Binding-site contacts:
Ligand atom C7 contacts residue ASN343 of chain 1.A at 3.6 Å.
Ligand atom C8 contacts residue PHE342 of chain 1.A at 3.7 Å (hydrophobic).
Ligand atom O7 contacts residue GLY339 of chain 1.A at 3.3 Å.
Ligand atom C4 contacts residue ASN343 of chain 1.A at 4.2 Å.
Ligand atom C7 contacts residue GLY339 of chain 1.A at 3.8 Å.
Ligand atom O5 contacts residue ASN343 of chain 1.A at 2.4 Å (h-bond).
Ligand atom N2 contacts residue ASN343 of chain 1.A at 2.9 Å (h-bond).
Ligand atom C1 contacts residue ASN343 of chain 1.A at 1.4 Å.
Ligand atom C3 contacts residue ASN343 of chain 1.A at 3.8 Å.
Ligand atom C2 contacts residue ASN343 of chain 1.A at 2.5 Å.
Ligand atom O7 contacts residue ASN343 of chain 1.A at 3.8 Å.
Ligand atom C5 contacts residue ASN343 of chain 1.A at 3.7 Å.
Ligand atom C8 contacts residue PHE338 of chain 1.A at 4.0 Å (hydrophobic).
Ligand atom C8 contacts residue GLY339 of chain 1.A at 3.8 Å.

Sequence of chain 1.A:
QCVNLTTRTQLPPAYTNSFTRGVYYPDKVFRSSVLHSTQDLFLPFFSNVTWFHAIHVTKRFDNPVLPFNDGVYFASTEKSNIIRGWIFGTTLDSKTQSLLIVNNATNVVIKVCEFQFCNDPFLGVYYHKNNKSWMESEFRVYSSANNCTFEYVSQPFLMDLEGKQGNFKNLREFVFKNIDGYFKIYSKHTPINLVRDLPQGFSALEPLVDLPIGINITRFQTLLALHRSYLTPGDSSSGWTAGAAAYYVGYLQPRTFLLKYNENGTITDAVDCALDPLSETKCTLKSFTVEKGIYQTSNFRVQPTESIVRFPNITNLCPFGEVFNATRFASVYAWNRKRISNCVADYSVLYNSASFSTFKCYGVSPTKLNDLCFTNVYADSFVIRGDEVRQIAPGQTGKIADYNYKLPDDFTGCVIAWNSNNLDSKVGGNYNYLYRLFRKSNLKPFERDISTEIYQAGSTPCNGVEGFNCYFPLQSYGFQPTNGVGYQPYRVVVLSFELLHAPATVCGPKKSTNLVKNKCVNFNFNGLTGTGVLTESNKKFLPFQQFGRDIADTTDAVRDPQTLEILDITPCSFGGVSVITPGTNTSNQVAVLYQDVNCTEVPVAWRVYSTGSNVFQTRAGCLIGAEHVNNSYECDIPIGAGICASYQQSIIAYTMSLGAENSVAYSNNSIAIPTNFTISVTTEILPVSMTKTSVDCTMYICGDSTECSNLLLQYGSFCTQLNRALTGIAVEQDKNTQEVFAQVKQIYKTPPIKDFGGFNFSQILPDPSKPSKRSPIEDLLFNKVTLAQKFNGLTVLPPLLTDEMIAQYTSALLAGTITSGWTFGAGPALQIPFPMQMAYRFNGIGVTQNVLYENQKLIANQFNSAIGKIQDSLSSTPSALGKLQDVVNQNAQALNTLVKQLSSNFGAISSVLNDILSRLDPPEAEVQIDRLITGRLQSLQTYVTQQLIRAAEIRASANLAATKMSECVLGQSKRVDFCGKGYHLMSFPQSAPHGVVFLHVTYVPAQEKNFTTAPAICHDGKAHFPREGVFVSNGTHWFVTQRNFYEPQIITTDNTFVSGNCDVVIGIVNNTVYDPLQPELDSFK

A small-molecule ligand and the protein it binds are described below.
Small molecule (SMILES): CC(=O)N[C@@H]1[C@@H](O)[C@H](O)[C@@H](CO)O[C@H]1O